Binding-site contacts:
Ligand atom O contacts residue ASN584 of chain 1.C at 3.0 Å (h-bond).
Ligand atom CE3 contacts residue TRP665 of chain 1.C at 4.3 Å (hydrophobic).
Ligand atom NE1 contacts residue VAL559 of chain 1.C at 4.3 Å.
Ligand atom CD1 contacts residue GLU560 of chain 1.C at 4.2 Å.
Ligand atom CE2 contacts residue PHE618 of chain 1.C at 3.7 Å (hydrophobic).
Ligand atom CZ3 contacts residue TYR244 of chain 1.C at 3.8 Å (hydrophobic).
Ligand atom CZ3 contacts residue GLN278 of chain 1.C at 3.7 Å.
Ligand atom C contacts residue TRP665 of chain 1.C at 3.7 Å (hydrophobic).
Ligand atom C contacts residue ASN583 of chain 1.C at 3.9 Å.
Ligand atom CZ2 contacts residue VAL559 of chain 1.C at 4.2 Å (hydrophobic).
Ligand atom CE3 contacts residue TYR244 of chain 1.C at 3.5 Å (hydrophobic).
Ligand atom CD2 contacts residue PHE618 of chain 1.C at 3.6 Å (hydrophobic).
Ligand atom CB contacts residue PHE618 of chain 1.C at 4.0 Å (hydrophobic).
Ligand atom O contacts residue ARG664 of chain 1.C at 4.2 Å.
Ligand atom CB contacts residue ASN583 of chain 1.C at 4.2 Å.
Ligand atom CG contacts residue PHE618 of chain 1.C at 3.8 Å (hydrophobic).
Ligand atom CA contacts residue ASN583 of chain 1.C at 4.4 Å.
Ligand atom NE1 contacts residue PHE618 of chain 1.C at 3.7 Å.
Ligand atom CZ2 contacts residue GLN278 of chain 1.C at 4.5 Å.
Ligand atom OXT contacts residue TRP665 of chain 1.C at 3.8 Å.
Ligand atom CD1 contacts residue PHE618 of chain 1.C at 4.0 Å (hydrophobic).
Ligand atom CE3 contacts residue GLN278 of chain 1.C at 4.5 Å.
Ligand atom C contacts residue ASN584 of chain 1.C at 3.6 Å.
Ligand atom CA contacts residue GLU560 of chain 1.C at 4.2 Å.
Ligand atom CZ3 contacts residue PHE618 of chain 1.C at 3.8 Å (hydrophobic).
Ligand atom N contacts residue GLU560 of chain 1.C at 3.0 Å (salt-bridge).
Ligand atom OXT contacts residue ASN583 of chain 1.C at 3.3 Å (h-bond).
Ligand atom CH2 contacts residue PHE618 of chain 1.C at 3.5 Å (hydrophobic).
Ligand atom N contacts residue TRP665 of chain 1.C at 3.8 Å.
Ligand atom CH2 contacts residue GLN278 of chain 1.C at 3.7 Å.
Ligand atom OXT contacts residue ASN584 of chain 1.C at 3.3 Å (h-bond).
Ligand atom N contacts residue ILE561 of chain 1.C at 4.3 Å.
Ligand atom CE3 contacts residue PHE618 of chain 1.C at 3.7 Å (hydrophobic).
Ligand atom N contacts residue ASN583 of chain 1.C at 4.3 Å.
Ligand atom CA contacts residue TRP665 of chain 1.C at 3.4 Å (hydrophobic).
Ligand atom CH2 contacts residue LEU279 of chain 1.C at 4.1 Å (hydrophobic).
Ligand atom CB contacts residue ASN584 of chain 1.C at 4.0 Å.
Ligand atom CZ2 contacts residue PHE618 of chain 1.C at 3.4 Å (hydrophobic).
Ligand atom O contacts residue TRP665 of chain 1.C at 3.4 Å (h-bond).
Ligand atom CE2 contacts residue VAL559 of chain 1.C at 4.4 Å (hydrophobic).

The protein below binds the small molecule below.
Small molecule (SMILES): N[C@@H](Cc1c[nH]c2ccccc12)C(=O)O

Sequence of chain 1.C:
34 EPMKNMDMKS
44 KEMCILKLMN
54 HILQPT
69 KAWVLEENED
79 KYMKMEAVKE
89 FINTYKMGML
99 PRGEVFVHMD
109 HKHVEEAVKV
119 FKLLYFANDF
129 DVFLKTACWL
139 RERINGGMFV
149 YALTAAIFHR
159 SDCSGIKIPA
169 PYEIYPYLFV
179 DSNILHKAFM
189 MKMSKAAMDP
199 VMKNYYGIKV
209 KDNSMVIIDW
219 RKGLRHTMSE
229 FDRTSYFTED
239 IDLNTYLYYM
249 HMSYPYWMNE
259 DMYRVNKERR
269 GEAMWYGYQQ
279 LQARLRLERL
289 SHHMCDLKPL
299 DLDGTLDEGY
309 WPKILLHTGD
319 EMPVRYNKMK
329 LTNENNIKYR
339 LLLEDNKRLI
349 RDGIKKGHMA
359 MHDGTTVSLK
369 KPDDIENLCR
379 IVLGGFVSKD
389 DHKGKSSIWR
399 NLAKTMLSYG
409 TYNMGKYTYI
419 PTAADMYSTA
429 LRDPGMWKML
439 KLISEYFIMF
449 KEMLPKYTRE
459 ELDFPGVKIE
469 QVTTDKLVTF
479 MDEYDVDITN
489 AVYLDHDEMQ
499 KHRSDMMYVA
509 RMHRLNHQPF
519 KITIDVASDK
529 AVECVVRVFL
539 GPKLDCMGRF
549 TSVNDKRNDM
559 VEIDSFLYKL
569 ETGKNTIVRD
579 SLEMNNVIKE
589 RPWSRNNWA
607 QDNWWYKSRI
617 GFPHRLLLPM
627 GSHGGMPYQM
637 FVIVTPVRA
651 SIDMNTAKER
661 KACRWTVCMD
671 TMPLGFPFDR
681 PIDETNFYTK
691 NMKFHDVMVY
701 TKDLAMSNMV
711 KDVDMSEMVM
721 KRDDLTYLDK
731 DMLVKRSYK